A small-molecule ligand and the protein it binds are described below.
Small molecule (SMILES): CC(=O)N1CCN(c2ccc(OC[C@H]3CO[C@](Cn4ccnc4)(c4ccc(Cl)cc4Cl)O3)cc2)CC1

Binding-site contacts:
Ligand atom C9 contacts residue PHE91 of chain 1.B at 4.0 Å (hydrophobic).
Ligand atom C21 contacts residue MET333 of chain 1.B at 3.1 Å (hydrophobic).
Ligand atom C10 contacts residue PHE91 of chain 1.B at 3.5 Å (hydrophobic).
Ligand atom C13 contacts residue TYR97 of chain 1.B at 3.6 Å (hydrophobic).
Ligand atom C24 contacts residue ILE331 of chain 1.B at 4.0 Å (hydrophobic).
Ligand atom O1 contacts residue TYR97 of chain 1.B at 3.7 Å.
Ligand atom C22 contacts residue MET439 of chain 1.B at 3.9 Å (hydrophobic).
Ligand atom C3 contacts residue THR267 of chain 1.B at 3.7 Å.
Ligand atom C19 contacts residue ILE331 of chain 1.B at 3.2 Å (hydrophobic).
Ligand atom O4 contacts residue PHE29 of chain 1.B at 3.9 Å.
Ligand atom O2 contacts residue PHE186 of chain 1.B at 3.8 Å.
Ligand atom C10 contacts residue ALA263 of chain 1.B at 3.7 Å (hydrophobic).
Ligand atom C20 contacts residue ILE331 of chain 1.B at 3.1 Å (hydrophobic).
Ligand atom C14 contacts residue TYR83 of chain 1.B at 3.2 Å (hydrophobic).
Ligand atom C6 contacts residue TYR97 of chain 1.B at 4.0 Å (hydrophobic).
Ligand atom N2 contacts residue HEM1 of chain 1.G at 2.2 Å.
Ligand atom C2 contacts residue HEM1 of chain 1.G at 3.4 Å.
Ligand atom C10 contacts residue GLY259 of chain 1.B at 3.9 Å.
Ligand atom C13 contacts residue HEM1 of chain 1.G at 3.9 Å.
Ligand atom C12 contacts residue HEM1 of chain 1.G at 3.8 Å.
Ligand atom C4 contacts residue ILE329 of chain 1.B at 3.8 Å (hydrophobic).
Ligand atom CL1 contacts residue GLY259 of chain 1.B at 3.2 Å.
Ligand atom C1 contacts residue HEM1 of chain 1.G at 2.9 Å.
Ligand atom C15 contacts residue TYR83 of chain 1.B at 3.8 Å (hydrophobic).
Ligand atom N1 contacts residue ILE329 of chain 1.B at 3.9 Å.
Ligand atom CL2 contacts residue PHE186 of chain 1.B at 3.7 Å.
Ligand atom CL1 contacts residue HEM1 of chain 1.G at 4.0 Å.
Ligand atom C2 contacts residue THR267 of chain 1.B at 3.4 Å.
Ligand atom N3 contacts residue MET439 of chain 1.B at 3.9 Å.
Ligand atom C6 contacts residue TYR83 of chain 1.B at 3.8 Å (hydrophobic).
Ligand atom C20 contacts residue TYR83 of chain 1.B at 4.0 Å (hydrophobic).
Ligand atom C3 contacts residue ALA263 of chain 1.B at 3.9 Å (hydrophobic).
Ligand atom C26 contacts residue PHE57 of chain 1.B at 3.8 Å (hydrophobic).
Ligand atom C2 contacts residue ALA263 of chain 1.B at 3.3 Å (hydrophobic).
Ligand atom C3 contacts residue ILE329 of chain 1.B at 3.9 Å (hydrophobic).
Ligand atom C7 contacts residue PHE186 of chain 1.B at 3.8 Å (hydrophobic).
Ligand atom N2 contacts residue ALA263 of chain 1.B at 3.9 Å.
Ligand atom C26 contacts residue TRP191 of chain 1.B at 3.5 Å (hydrophobic).
Ligand atom C22 contacts residue TRP191 of chain 1.B at 3.9 Å (hydrophobic).
Ligand atom C21 contacts residue TRP191 of chain 1.B at 3.9 Å (hydrophobic).

Sequence of chain 1.B:
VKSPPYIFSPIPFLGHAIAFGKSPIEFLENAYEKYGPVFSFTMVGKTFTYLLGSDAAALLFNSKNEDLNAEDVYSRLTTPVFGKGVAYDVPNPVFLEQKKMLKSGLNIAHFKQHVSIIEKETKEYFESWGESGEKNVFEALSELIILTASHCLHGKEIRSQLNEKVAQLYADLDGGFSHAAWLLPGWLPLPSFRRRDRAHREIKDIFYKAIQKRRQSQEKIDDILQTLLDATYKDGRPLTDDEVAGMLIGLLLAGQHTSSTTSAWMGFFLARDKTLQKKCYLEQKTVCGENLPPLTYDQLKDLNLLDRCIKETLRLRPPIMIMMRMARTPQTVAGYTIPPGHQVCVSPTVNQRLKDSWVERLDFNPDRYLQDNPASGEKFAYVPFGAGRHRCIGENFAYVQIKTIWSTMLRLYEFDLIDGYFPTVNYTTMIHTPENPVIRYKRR